This protein binds this small molecule.
Small molecule (SMILES): Nc1nc2c(ncn2[C@@H]2O[C@H](CO[P](=O)(O)C[P](=O)(O)OP(=O)(O)O)[C@@H](O)[C@H]2O)c(=O)[nH]1

Sequence of chain 1.B:
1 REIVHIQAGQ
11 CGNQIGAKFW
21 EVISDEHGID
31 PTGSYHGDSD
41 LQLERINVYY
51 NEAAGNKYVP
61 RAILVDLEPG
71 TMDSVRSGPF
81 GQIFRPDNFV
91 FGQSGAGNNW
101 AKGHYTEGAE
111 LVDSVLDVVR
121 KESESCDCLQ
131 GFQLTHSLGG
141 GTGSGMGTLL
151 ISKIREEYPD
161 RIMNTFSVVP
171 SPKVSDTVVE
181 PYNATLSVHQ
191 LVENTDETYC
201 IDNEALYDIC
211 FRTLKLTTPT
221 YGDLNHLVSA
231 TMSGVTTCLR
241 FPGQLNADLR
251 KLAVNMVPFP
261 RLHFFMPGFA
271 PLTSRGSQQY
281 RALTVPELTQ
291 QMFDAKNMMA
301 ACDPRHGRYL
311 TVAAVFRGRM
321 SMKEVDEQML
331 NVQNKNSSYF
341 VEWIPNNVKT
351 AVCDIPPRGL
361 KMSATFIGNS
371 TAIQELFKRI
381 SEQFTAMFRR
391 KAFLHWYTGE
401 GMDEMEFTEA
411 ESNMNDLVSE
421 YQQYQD

Binding-site contacts:
Ligand atom O4' contacts residue SER137 of chain 1.B at 3.3 Å.
Ligand atom O6 contacts residue ASN225 of chain 1.B at 3.5 Å (h-bond).
Ligand atom O2B contacts residue MG1 of chain 1.V at 2.4 Å.
Ligand atom O1B contacts residue GLY9 of chain 1.B at 2.6 Å.
Ligand atom PB contacts residue THR142 of chain 1.B at 3.1 Å.
Ligand atom N2 contacts residue ASN225 of chain 1.B at 3.0 Å (h-bond).
Ligand atom N9 contacts residue CYS11 of chain 1.B at 3.4 Å.
Ligand atom C4' contacts residue SER137 of chain 1.B at 3.1 Å.
Ligand atom O3G contacts residue GLY141 of chain 1.B at 3.5 Å.
Ligand atom O1A contacts residue CYS11 of chain 1.B at 2.7 Å (h-bond).
Ligand atom O3B contacts residue THR142 of chain 1.B at 2.9 Å (h-bond).
Ligand atom O2A contacts residue GLN10 of chain 1.B at 2.8 Å.
Ligand atom O2G contacts residue MG1 of chain 1.V at 2.5 Å.
Ligand atom C8 contacts residue CYS11 of chain 1.B at 3.4 Å (hydrophobic).
Ligand atom O3G contacts residue ASN98 of chain 1.B at 1.8 Å (h-bond).
Ligand atom O1B contacts residue GLY143 of chain 1.B at 2.6 Å (h-bond).
Ligand atom C2' contacts residue ASP176 of chain 1.B at 3.4 Å.
Ligand atom O1G contacts residue ALA96 of chain 1.B at 2.9 Å.
Ligand atom N1 contacts residue TYR221 of chain 1.B at 3.2 Å.
Ligand atom O2A contacts residue CYS11 of chain 1.B at 3.2 Å (h-bond).
Ligand atom C4 contacts residue CYS11 of chain 1.B at 3.5 Å (hydrophobic).
Ligand atom N7 contacts residue CYS11 of chain 1.B at 3.4 Å.
Ligand atom O3' contacts residue GLU180 of chain 1.B at 2.6 Å (salt-bridge).
Ligand atom PB contacts residue GLY9 of chain 1.B at 3.4 Å.
Ligand atom O2B contacts residue GLY9 of chain 1.B at 3.4 Å.
Ligand atom N1 contacts residue ASN225 of chain 1.B at 3.0 Å (h-bond).
Ligand atom C2 contacts residue ASN203 of chain 1.B at 3.4 Å.
Ligand atom O1A contacts residue GLN10 of chain 1.B at 3.0 Å (h-bond).
Ligand atom N2 contacts residue ASN203 of chain 1.B at 2.4 Å (h-bond).
Ligand atom O1G contacts residue GLY97 of chain 1.B at 3.3 Å (h-bond).
Ligand atom O1B contacts residue THR142 of chain 1.B at 2.4 Å (h-bond).
Ligand atom C3' contacts residue GLU180 of chain 1.B at 3.3 Å.
Ligand atom O2B contacts residue GLN10 of chain 1.B at 2.5 Å (h-bond).
Ligand atom O1G contacts residue THR142 of chain 1.B at 3.0 Å.
Ligand atom O3G contacts residue GLY97 of chain 1.B at 3.0 Å.
Ligand atom N3 contacts residue ASN203 of chain 1.B at 3.1 Å (h-bond).
Ligand atom O2' contacts residue ASP176 of chain 1.B at 3.0 Å (salt-bridge).
Ligand atom PG contacts residue ASN98 of chain 1.B at 3.1 Å.
Ligand atom O6 contacts residue GLN14 of chain 1.B at 3.3 Å (h-bond).
Ligand atom PB contacts residue GLN10 of chain 1.B at 3.4 Å.